Sequence of chain 10.A:
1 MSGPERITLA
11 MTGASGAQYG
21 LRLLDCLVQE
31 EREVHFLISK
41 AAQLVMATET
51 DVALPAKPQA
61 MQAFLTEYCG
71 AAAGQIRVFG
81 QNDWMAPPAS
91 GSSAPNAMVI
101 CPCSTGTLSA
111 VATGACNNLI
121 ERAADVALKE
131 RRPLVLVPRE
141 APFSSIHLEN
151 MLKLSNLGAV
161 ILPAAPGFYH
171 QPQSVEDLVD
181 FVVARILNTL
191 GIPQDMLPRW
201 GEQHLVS

Sequence of chain 8.A:
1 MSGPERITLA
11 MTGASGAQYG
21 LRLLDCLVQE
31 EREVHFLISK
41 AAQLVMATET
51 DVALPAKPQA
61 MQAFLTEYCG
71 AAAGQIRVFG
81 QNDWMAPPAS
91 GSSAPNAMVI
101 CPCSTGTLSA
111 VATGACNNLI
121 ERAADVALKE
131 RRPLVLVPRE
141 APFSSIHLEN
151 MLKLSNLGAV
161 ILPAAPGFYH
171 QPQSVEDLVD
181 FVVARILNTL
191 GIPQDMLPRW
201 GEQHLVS

Binding-site contacts:
Ligand atom CAG contacts residue TYR169 of chain 8.A at 3.6 Å (hydrophobic).
Ligand atom OAC contacts residue ARG185 of chain 8.A at 3.0 Å (salt-bridge).
Ligand atom OAH contacts residue GLY91 of chain 10.A at 3.9 Å.
Ligand atom CAB contacts residue TYR169 of chain 8.A at 3.8 Å (hydrophobic).
Ligand atom CAA contacts residue FMN1 of chain 8.C at 3.7 Å.
Ligand atom OAH contacts residue SER90 of chain 10.A at 2.9 Å (h-bond).
Ligand atom CAG contacts residue SER90 of chain 10.A at 3.9 Å.
Ligand atom PAJ contacts residue GLY91 of chain 10.A at 3.9 Å.
Ligand atom OAC contacts residue TYR169 of chain 8.A at 2.8 Å (h-bond).
Ligand atom OAD contacts residue SER90 of chain 10.A at 3.6 Å.
Ligand atom OAE contacts residue ARG139 of chain 6.A at 3.5 Å (salt-bridge).
Ligand atom OAE contacts residue GLU140 of chain 6.A at 2.5 Å (salt-bridge).
Ligand atom CAA contacts residue TRP84 of chain 10.A at 3.4 Å (hydrophobic).
Ligand atom CAB contacts residue SER90 of chain 10.A at 3.9 Å.
Ligand atom CAF contacts residue ALA89 of chain 10.A at 3.6 Å (hydrophobic).
Ligand atom CAI contacts residue FMN1 of chain 8.C at 3.5 Å.
Ligand atom OAH contacts residue TYR169 of chain 8.A at 3.7 Å.
Ligand atom CAA contacts residue TRP200 of chain 8.A at 3.7 Å (hydrophobic).
Ligand atom OAE contacts residue ARG122 of chain 10.A at 3.0 Å (salt-bridge).
Ligand atom PAJ contacts residue TYR169 of chain 8.A at 3.7 Å.
Ligand atom PAJ contacts residue ARG185 of chain 8.A at 3.6 Å.
Ligand atom PAJ contacts residue SER90 of chain 10.A at 3.7 Å.
Ligand atom OAD contacts residue ARG185 of chain 8.A at 2.6 Å (salt-bridge).
Ligand atom PAJ contacts residue ARG122 of chain 10.A at 3.8 Å.
Ligand atom CAF contacts residue FMN1 of chain 8.C at 3.3 Å.
Ligand atom OAC contacts residue ARG139 of chain 6.A at 3.0 Å (salt-bridge).
Ligand atom OAD contacts residue GLU140 of chain 6.A at 3.8 Å.
Ligand atom CAA contacts residue ALA89 of chain 10.A at 3.8 Å (hydrophobic).
Ligand atom CAB contacts residue TRP200 of chain 8.A at 3.7 Å (hydrophobic).
Ligand atom CAI contacts residue SER90 of chain 10.A at 3.7 Å.
Ligand atom PAJ contacts residue LYS129 of chain 10.A at 3.8 Å.
Ligand atom CAG contacts residue ARG122 of chain 10.A at 3.7 Å.
Ligand atom OAH contacts residue ARG122 of chain 10.A at 3.5 Å (salt-bridge).
Ligand atom CAF contacts residue ARG122 of chain 10.A at 3.5 Å.
Ligand atom PAJ contacts residue GLU140 of chain 6.A at 3.5 Å.
Ligand atom OAD contacts residue GLY91 of chain 10.A at 2.8 Å (h-bond).
Ligand atom CAB contacts residue FMN1 of chain 8.C at 3.8 Å.
Ligand atom OAE contacts residue LYS129 of chain 10.A at 3.7 Å.
Ligand atom OAD contacts residue LYS129 of chain 10.A at 2.7 Å (salt-bridge).
Ligand atom CAG contacts residue FMN1 of chain 8.C at 3.3 Å.

The protein below binds the small molecule below.
Small molecule (SMILES): CC(C)=CCOP(=O)(O)O

Sequence of chain 6.A:
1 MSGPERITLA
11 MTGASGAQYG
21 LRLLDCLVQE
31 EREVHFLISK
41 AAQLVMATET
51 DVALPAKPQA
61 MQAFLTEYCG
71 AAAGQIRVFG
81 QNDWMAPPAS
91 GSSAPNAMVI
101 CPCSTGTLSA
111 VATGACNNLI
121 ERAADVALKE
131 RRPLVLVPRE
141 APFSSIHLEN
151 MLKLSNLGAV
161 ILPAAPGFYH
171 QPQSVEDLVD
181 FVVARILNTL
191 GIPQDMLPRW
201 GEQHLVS